Sequence of chain 1.C:
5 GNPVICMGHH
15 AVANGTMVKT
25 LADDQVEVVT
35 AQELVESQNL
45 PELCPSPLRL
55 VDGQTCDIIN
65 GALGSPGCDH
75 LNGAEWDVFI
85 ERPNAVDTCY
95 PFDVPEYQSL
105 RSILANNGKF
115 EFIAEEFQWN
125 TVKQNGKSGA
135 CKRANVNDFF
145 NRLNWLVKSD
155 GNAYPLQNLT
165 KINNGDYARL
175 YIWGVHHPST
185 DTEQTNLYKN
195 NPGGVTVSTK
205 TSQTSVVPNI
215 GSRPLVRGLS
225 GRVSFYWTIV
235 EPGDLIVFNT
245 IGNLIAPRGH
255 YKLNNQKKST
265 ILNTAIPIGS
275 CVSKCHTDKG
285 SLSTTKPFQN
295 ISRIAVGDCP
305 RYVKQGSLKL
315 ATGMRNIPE

A protein and the small-molecule ligand that binds it are described below.
Small molecule (SMILES): CC(=O)N[C@@H]1[C@@H](O)[C@H](O)[C@@H](CO)O[C@H]1O

Binding-site contacts:
Ligand atom O7 contacts residue ASN162 of chain 1.C at 3.1 Å (h-bond).
Ligand atom O7 contacts residue THR164 of chain 1.C at 3.0 Å (h-bond).
Ligand atom C7 contacts residue ASN162 of chain 1.C at 3.3 Å.
Ligand atom C2 contacts residue ASN162 of chain 1.C at 2.7 Å.
Ligand atom C5 contacts residue ASN162 of chain 1.C at 3.6 Å.
Ligand atom C7 contacts residue THR164 of chain 1.C at 3.8 Å.
Ligand atom C8 contacts residue ASN162 of chain 1.C at 3.5 Å.
Ligand atom N2 contacts residue ASN162 of chain 1.C at 3.1 Å (h-bond).
Ligand atom O5 contacts residue ASN162 of chain 1.C at 2.4 Å (h-bond).
Ligand atom C4 contacts residue ASN162 of chain 1.C at 4.3 Å.
Ligand atom C3 contacts residue ASN162 of chain 1.C at 3.9 Å.
Ligand atom O7 contacts residue LEU163 of chain 1.C at 4.3 Å.
Ligand atom C8 contacts residue THR164 of chain 1.C at 4.0 Å.
Ligand atom C1 contacts residue ASN162 of chain 1.C at 1.5 Å.